Sequence of chain 1.A:
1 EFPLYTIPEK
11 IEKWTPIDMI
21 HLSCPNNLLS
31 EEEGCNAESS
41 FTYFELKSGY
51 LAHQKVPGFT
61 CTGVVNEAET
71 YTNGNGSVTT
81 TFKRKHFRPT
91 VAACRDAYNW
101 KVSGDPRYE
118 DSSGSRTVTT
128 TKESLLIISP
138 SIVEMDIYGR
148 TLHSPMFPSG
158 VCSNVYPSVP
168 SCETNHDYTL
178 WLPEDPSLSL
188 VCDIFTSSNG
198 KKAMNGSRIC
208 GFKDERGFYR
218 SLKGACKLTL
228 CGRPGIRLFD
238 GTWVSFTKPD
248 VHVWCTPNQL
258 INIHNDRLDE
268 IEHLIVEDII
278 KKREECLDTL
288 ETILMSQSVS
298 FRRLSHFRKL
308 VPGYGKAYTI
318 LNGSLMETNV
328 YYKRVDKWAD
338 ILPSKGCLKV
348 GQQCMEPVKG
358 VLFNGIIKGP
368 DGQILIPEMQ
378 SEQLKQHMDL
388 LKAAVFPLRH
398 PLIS

The small molecule below binds the protein below.
Small molecule (SMILES): CC(=O)N[C@@H]1[C@@H](O)[C@H](O)[C@@H](CO)O[C@H]1O

Binding-site contacts:
Ligand atom C7 contacts residue GLY34 of chain 1.A at 4.3 Å.
Ligand atom O7 contacts residue MET201 of chain 1.A at 4.4 Å.
Ligand atom O7 contacts residue ASN36 of chain 1.A at 4.0 Å.
Ligand atom O5 contacts residue GLY34 of chain 1.A at 4.0 Å.
Ligand atom C5 contacts residue ASN202 of chain 1.A at 3.7 Å.
Ligand atom C1 contacts residue GLY34 of chain 1.A at 3.8 Å.
Ligand atom C8 contacts residue ASN202 of chain 1.A at 3.2 Å.
Ligand atom O5 contacts residue ASN202 of chain 1.A at 2.4 Å (h-bond).
Ligand atom O7 contacts residue ASN202 of chain 1.A at 4.0 Å.
Ligand atom C4 contacts residue ASN202 of chain 1.A at 4.2 Å.
Ligand atom C7 contacts residue ASN202 of chain 1.A at 3.1 Å.
Ligand atom C2 contacts residue GLY34 of chain 1.A at 4.1 Å.
Ligand atom C2 contacts residue ASN202 of chain 1.A at 2.3 Å.
Ligand atom C3 contacts residue ASN202 of chain 1.A at 3.7 Å.
Ligand atom O7 contacts residue ALA37 of chain 1.A at 4.5 Å.
Ligand atom C8 contacts residue CYS35 of chain 1.A at 3.8 Å (hydrophobic).
Ligand atom C7 contacts residue ASN36 of chain 1.A at 4.0 Å.
Ligand atom N2 contacts residue ASN202 of chain 1.A at 2.7 Å (h-bond).
Ligand atom C8 contacts residue GLY34 of chain 1.A at 3.3 Å.
Ligand atom C8 contacts residue ASN36 of chain 1.A at 3.1 Å.
Ligand atom C1 contacts residue ASN202 of chain 1.A at 1.4 Å.